Sequence of chain 1.A:
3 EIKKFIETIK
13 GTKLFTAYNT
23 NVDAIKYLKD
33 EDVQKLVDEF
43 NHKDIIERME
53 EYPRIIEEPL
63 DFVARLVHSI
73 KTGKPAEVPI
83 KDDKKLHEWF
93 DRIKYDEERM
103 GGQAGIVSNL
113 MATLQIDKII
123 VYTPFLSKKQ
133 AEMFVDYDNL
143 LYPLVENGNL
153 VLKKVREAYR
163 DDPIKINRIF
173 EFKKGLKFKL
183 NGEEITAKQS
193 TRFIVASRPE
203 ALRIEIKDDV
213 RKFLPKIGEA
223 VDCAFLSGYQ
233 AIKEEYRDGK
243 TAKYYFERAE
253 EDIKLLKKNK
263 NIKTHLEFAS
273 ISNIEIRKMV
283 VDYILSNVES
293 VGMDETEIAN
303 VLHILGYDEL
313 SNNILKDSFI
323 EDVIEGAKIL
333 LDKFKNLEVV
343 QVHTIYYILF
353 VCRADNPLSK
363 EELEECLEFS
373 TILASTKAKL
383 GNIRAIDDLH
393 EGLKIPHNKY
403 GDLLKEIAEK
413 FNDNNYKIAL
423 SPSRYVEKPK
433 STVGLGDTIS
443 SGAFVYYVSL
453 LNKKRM

Binding-site contacts:
Ligand atom C5 contacts residue GLY104 of chain 1.A at 4.0 Å.
Ligand atom O6 contacts residue ASP439 of chain 1.A at 2.6 Å (salt-bridge).
Ligand atom O3 contacts residue ASN169 of chain 1.A at 3.2 Å (h-bond).
Ligand atom C6 contacts residue GLY436 of chain 1.A at 3.9 Å.
Ligand atom C6 contacts residue VAL435 of chain 1.A at 3.8 Å (hydrophobic).
Ligand atom C2 contacts residue GLU79 of chain 1.A at 3.3 Å.
Ligand atom C5 contacts residue ASP439 of chain 1.A at 4.0 Å.
Ligand atom O4 contacts residue ILE108 of chain 1.A at 3.6 Å.
Ligand atom C6 contacts residue GLN105 of chain 1.A at 4.0 Å.
Ligand atom C1 contacts residue GLU79 of chain 1.A at 3.1 Å.
Ligand atom C1 contacts residue GLN232 of chain 1.A at 4.1 Å.
Ligand atom C6 contacts residue ILE108 of chain 1.A at 3.9 Å (hydrophobic).
Ligand atom O6 contacts residue GLN105 of chain 1.A at 3.0 Å (h-bond).
Ligand atom C4 contacts residue GLY104 of chain 1.A at 3.6 Å.
Ligand atom O2 contacts residue GLU79 of chain 1.A at 2.6 Å (salt-bridge).
Ligand atom O2 contacts residue ASN169 of chain 1.A at 3.1 Å (h-bond).
Ligand atom O1 contacts residue GLN232 of chain 1.A at 2.8 Å (h-bond).
Ligand atom O4 contacts residue ASP25 of chain 1.A at 2.6 Å (salt-bridge).
Ligand atom O4 contacts residue GLY104 of chain 1.A at 2.8 Å (h-bond).
Ligand atom C3 contacts residue GLY104 of chain 1.A at 3.7 Å.
Ligand atom O3 contacts residue ILE171 of chain 1.A at 3.8 Å.
Ligand atom C1 contacts residue ILE196 of chain 1.A at 4.1 Å (hydrophobic).
Ligand atom O5 contacts residue GLN105 of chain 1.A at 3.1 Å (h-bond).
Ligand atom C5 contacts residue GLN105 of chain 1.A at 3.8 Å.
Ligand atom C6 contacts residue ASP439 of chain 1.A at 3.5 Å.
Ligand atom C4 contacts residue ASP25 of chain 1.A at 3.4 Å.
Ligand atom C1 contacts residue GLN105 of chain 1.A at 4.0 Å.
Ligand atom O4 contacts residue GLY103 of chain 1.A at 3.3 Å.
Ligand atom O1 contacts residue GLN105 of chain 1.A at 3.5 Å (h-bond).
Ligand atom C3 contacts residue ASP25 of chain 1.A at 3.6 Å.
Ligand atom O3 contacts residue ASN23 of chain 1.A at 3.6 Å (h-bond).
Ligand atom O3 contacts residue ASP25 of chain 1.A at 2.6 Å (salt-bridge).
Ligand atom C2 contacts residue ASN169 of chain 1.A at 3.9 Å.
Ligand atom O6 contacts residue GLY436 of chain 1.A at 4.0 Å.
Ligand atom C6 contacts residue PO41 of chain 1.G at 3.6 Å.
Ligand atom C4 contacts residue VAL435 of chain 1.A at 4.1 Å (hydrophobic).
Ligand atom O6 contacts residue PO41 of chain 1.G at 2.7 Å (h-bond).
Ligand atom C3 contacts residue ASN169 of chain 1.A at 3.9 Å.
Ligand atom C2 contacts residue ILE196 of chain 1.A at 3.8 Å (hydrophobic).
Ligand atom O1 contacts residue GLU79 of chain 1.A at 2.8 Å (salt-bridge).

A small-molecule ligand and the protein it binds are described below.
Small molecule (SMILES): OC[C@H]1O[C@H](O)[C@H](O)[C@@H](O)[C@@H]1O